Binding-site contacts:
Ligand atom O5 contacts residue LYS131 of chain 1.B at 4.3 Å.
Ligand atom C7 contacts residue ASN122 of chain 1.B at 3.5 Å.
Ligand atom O5 contacts residue ASN122 of chain 1.B at 2.4 Å (h-bond).
Ligand atom C3 contacts residue ASN122 of chain 1.B at 3.8 Å.
Ligand atom C7 contacts residue GLN100 of chain 1.B at 4.3 Å.
Ligand atom C8 contacts residue THR98 of chain 1.B at 3.7 Å.
Ligand atom C2 contacts residue ASN122 of chain 1.B at 2.4 Å.
Ligand atom C8 contacts residue PHE121 of chain 1.B at 3.7 Å (hydrophobic).
Ligand atom N2 contacts residue ASN122 of chain 1.B at 2.8 Å (h-bond).
Ligand atom O7 contacts residue GLN100 of chain 1.B at 4.2 Å.
Ligand atom C8 contacts residue SER120 of chain 1.B at 3.9 Å.
Ligand atom O7 contacts residue ASN122 of chain 1.B at 3.9 Å.
Ligand atom C8 contacts residue ASN122 of chain 1.B at 4.2 Å.
Ligand atom C4 contacts residue ASN122 of chain 1.B at 4.3 Å.
Ligand atom O7 contacts residue THR98 of chain 1.B at 4.4 Å.
Ligand atom C1 contacts residue ASN122 of chain 1.B at 1.4 Å.
Ligand atom C5 contacts residue ASN122 of chain 1.B at 3.7 Å.
Ligand atom O3 contacts residue GLN100 of chain 1.B at 4.1 Å.
Ligand atom C8 contacts residue GLN100 of chain 1.B at 4.0 Å.

Sequence of chain 1.B:
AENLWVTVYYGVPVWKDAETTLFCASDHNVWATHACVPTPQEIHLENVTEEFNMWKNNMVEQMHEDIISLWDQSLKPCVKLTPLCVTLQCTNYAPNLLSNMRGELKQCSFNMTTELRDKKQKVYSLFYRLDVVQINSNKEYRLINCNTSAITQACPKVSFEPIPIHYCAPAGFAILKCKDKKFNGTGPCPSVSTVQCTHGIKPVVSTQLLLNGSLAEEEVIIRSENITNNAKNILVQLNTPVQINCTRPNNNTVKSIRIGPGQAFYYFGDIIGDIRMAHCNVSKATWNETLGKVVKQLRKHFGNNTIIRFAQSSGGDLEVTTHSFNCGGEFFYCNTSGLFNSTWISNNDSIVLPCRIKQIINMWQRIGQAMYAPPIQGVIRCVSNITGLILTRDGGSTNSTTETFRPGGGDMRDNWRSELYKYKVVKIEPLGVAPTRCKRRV

The protein below binds the small molecule below.
Small molecule (SMILES): CC(=O)N[C@@H]1[C@@H](O)[C@H](O)[C@@H](CO)O[C@H]1O